This protein binds this small molecule.
Small molecule (SMILES): COc1cc(Nc2nccc(Nc3cnc4ccccc4c3)n2)ccc1N1CCOCC1

Sequence of chain 1.A:
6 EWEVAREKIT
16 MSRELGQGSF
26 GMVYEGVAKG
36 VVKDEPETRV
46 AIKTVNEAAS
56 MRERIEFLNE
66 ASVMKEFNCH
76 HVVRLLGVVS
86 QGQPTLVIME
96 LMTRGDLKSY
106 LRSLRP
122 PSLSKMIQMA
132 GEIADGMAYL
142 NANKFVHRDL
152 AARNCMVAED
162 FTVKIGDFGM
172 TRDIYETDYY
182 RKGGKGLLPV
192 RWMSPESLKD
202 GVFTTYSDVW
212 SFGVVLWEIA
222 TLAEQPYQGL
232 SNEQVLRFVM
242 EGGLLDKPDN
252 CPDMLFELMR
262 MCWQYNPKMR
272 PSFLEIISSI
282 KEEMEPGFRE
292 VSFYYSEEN

Binding-site contacts:
Ligand atom C1 contacts residue GLU95 of chain 1.A at 3.9 Å.
Ligand atom C4 contacts residue MET157 of chain 1.A at 3.9 Å (hydrophobic).
Ligand atom C24 contacts residue MET157 of chain 1.A at 4.0 Å (hydrophobic).
Ligand atom C23 contacts residue VAL78 of chain 1.A at 3.8 Å (hydrophobic).
Ligand atom C4 contacts residue MET97 of chain 1.A at 3.8 Å (hydrophobic).
Ligand atom C17 contacts residue MET157 of chain 1.A at 3.4 Å (hydrophobic).
Ligand atom C22 contacts residue ASP168 of chain 1.A at 3.2 Å.
Ligand atom C9 contacts residue GLN22 of chain 1.A at 3.3 Å.
Ligand atom C7 contacts residue LEU20 of chain 1.A at 4.0 Å (hydrophobic).
Ligand atom N4 contacts residue GLU95 of chain 1.A at 3.4 Å (salt-bridge).
Ligand atom C19 contacts residue VAL28 of chain 1.A at 3.7 Å (hydrophobic).
Ligand atom N4 contacts residue ALA46 of chain 1.A at 3.8 Å.
Ligand atom C10 contacts residue GLN22 of chain 1.A at 3.5 Å.
Ligand atom C12 contacts residue MET97 of chain 1.A at 3.3 Å (hydrophobic).
Ligand atom C10 contacts residue GLY23 of chain 1.A at 3.9 Å.
Ligand atom N4 contacts residue MET157 of chain 1.A at 3.9 Å.
Ligand atom C23 contacts residue MET97 of chain 1.A at 4.0 Å (hydrophobic).
Ligand atom C18 contacts residue ASP168 of chain 1.A at 3.3 Å.
Ligand atom C23 contacts residue GLU95 of chain 1.A at 2.8 Å.
Ligand atom C17 contacts residue MET171 of chain 1.A at 3.3 Å (hydrophobic).
Ligand atom C13 contacts residue MET157 of chain 1.A at 3.5 Å (hydrophobic).
Ligand atom N5 contacts residue MET157 of chain 1.A at 3.6 Å.
Ligand atom C16 contacts residue LEU20 of chain 1.A at 4.0 Å (hydrophobic).
Ligand atom C11 contacts residue LEU20 of chain 1.A at 4.0 Å (hydrophobic).
Ligand atom N6 contacts residue MET97 of chain 1.A at 3.1 Å (h-bond).
Ligand atom C23 contacts residue ALA46 of chain 1.A at 3.6 Å (hydrophobic).
Ligand atom C8 contacts residue GLY21 of chain 1.A at 3.6 Å.
Ligand atom N6 contacts residue LEU96 of chain 1.A at 3.8 Å.
Ligand atom C11 contacts residue MET97 of chain 1.A at 3.2 Å (hydrophobic).
Ligand atom C1 contacts residue ALA46 of chain 1.A at 3.7 Å (hydrophobic).
Ligand atom C3 contacts residue ASP101 of chain 1.A at 4.0 Å.
Ligand atom N2 contacts residue ASP168 of chain 1.A at 2.5 Å (salt-bridge).
Ligand atom C24 contacts residue ASP168 of chain 1.A at 3.2 Å.
Ligand atom C18 contacts residue VAL28 of chain 1.A at 3.9 Å (hydrophobic).
Ligand atom N4 contacts residue MET97 of chain 1.A at 3.1 Å (h-bond).
Ligand atom C9 contacts residue ASP174 of chain 1.A at 3.7 Å.
Ligand atom C1 contacts residue ASP168 of chain 1.A at 3.1 Å.
Ligand atom C24 contacts residue ALA46 of chain 1.A at 3.9 Å (hydrophobic).
Ligand atom N4 contacts residue LEU96 of chain 1.A at 3.8 Å.
Ligand atom C17 contacts residue ASP101 of chain 1.A at 3.8 Å.